Sequence of chain 1.A:
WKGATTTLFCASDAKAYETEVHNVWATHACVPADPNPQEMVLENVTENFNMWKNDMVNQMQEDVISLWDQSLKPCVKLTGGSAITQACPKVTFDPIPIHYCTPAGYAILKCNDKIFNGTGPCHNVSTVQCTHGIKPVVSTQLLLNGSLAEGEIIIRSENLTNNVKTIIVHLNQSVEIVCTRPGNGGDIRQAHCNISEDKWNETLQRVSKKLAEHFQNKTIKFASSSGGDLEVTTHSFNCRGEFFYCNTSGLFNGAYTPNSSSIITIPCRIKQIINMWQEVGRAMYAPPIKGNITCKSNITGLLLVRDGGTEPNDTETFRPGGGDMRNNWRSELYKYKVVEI

A small-molecule ligand and the protein it binds are described below.
Small molecule (SMILES): CC(=O)N[C@@H]1[C@@H](O)[C@H](O)[C@@H](CO)O[C@H]1O

Binding-site contacts:
Ligand atom C6 contacts residue LYS244 of chain 1.A at 4.1 Å.
Ligand atom C1 contacts residue ASN206 of chain 1.A at 3.0 Å.
Ligand atom C4 contacts residue GLU186 of chain 1.A at 4.4 Å.
Ligand atom C7 contacts residue GLY185 of chain 1.A at 4.5 Å.
Ligand atom C1 contacts residue ARG240 of chain 1.A at 4.0 Å.
Ligand atom O3 contacts residue ARG240 of chain 1.A at 4.1 Å.
Ligand atom C6 contacts residue GLU186 of chain 1.A at 3.8 Å.
Ligand atom O7 contacts residue GLN207 of chain 1.A at 2.6 Å (h-bond).
Ligand atom C3 contacts residue ARG240 of chain 1.A at 3.5 Å.
Ligand atom C8 contacts residue GLY185 of chain 1.A at 3.7 Å.
Ligand atom C1 contacts residue ILE187 of chain 1.A at 3.9 Å (hydrophobic).
Ligand atom C2 contacts residue ASN206 of chain 1.A at 3.2 Å.
Ligand atom O6 contacts residue LYS244 of chain 1.A at 3.1 Å.
Ligand atom C2 contacts residue ARG240 of chain 1.A at 3.8 Å.
Ligand atom C7 contacts residue GLN207 of chain 1.A at 3.2 Å.
Ligand atom O5 contacts residue GLU186 of chain 1.A at 3.3 Å.
Ligand atom O7 contacts residue ASN206 of chain 1.A at 3.5 Å (h-bond).
Ligand atom C7 contacts residue ARG240 of chain 1.A at 4.4 Å.
Ligand atom C7 contacts residue ASN206 of chain 1.A at 2.9 Å.
Ligand atom C5 contacts residue ARG240 of chain 1.A at 4.5 Å.
Ligand atom C1 contacts residue GLY185 of chain 1.A at 4.3 Å.
Ligand atom O5 contacts residue ILE187 of chain 1.A at 3.3 Å (h-bond).
Ligand atom N2 contacts residue ASN206 of chain 1.A at 2.9 Å (h-bond).
Ligand atom C8 contacts residue ASN206 of chain 1.A at 3.1 Å.
Ligand atom O5 contacts residue ASN206 of chain 1.A at 4.0 Å.
Ligand atom C5 contacts residue GLU186 of chain 1.A at 4.1 Å.
Ligand atom C2 contacts residue GLN207 of chain 1.A at 4.5 Å.
Ligand atom N2 contacts residue GLN207 of chain 1.A at 3.1 Å (h-bond).
Ligand atom O6 contacts residue ILE187 of chain 1.A at 3.5 Å (h-bond).
Ligand atom O6 contacts residue GLU186 of chain 1.A at 3.4 Å.
Ligand atom C5 contacts residue ILE187 of chain 1.A at 4.5 Å (hydrophobic).
Ligand atom N2 contacts residue ARG240 of chain 1.A at 3.4 Å (salt-bridge).
Ligand atom C2 contacts residue GLY185 of chain 1.A at 4.4 Å.
Ligand atom C1 contacts residue GLU186 of chain 1.A at 3.9 Å.